Sequence of chain 1.B:
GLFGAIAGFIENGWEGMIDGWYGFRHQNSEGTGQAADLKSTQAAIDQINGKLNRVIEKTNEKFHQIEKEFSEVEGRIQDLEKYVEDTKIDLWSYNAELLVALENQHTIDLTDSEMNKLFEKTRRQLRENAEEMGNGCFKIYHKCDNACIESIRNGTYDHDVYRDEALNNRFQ

Binding-site contacts:
Ligand atom CAF contacts residue GLU97 of chain 1.F at 3.8 Å.
Ligand atom CAK contacts residue ARG54 of chain 1.B at 4.3 Å.
Ligand atom CAB contacts residue LEU99 of chain 1.B at 4.2 Å (hydrophobic).
Ligand atom OAD contacts residue ARG54 of chain 1.B at 4.5 Å.
Ligand atom CAJ contacts residue GLU97 of chain 1.F at 3.8 Å.
Ligand atom CAG contacts residue GLU97 of chain 1.F at 3.7 Å.
Ligand atom OAE contacts residue TYR94 of chain 1.F at 2.9 Å.
Ligand atom CAB contacts residue VAL55 of chain 1.B at 3.9 Å (hydrophobic).
Ligand atom CAC contacts residue ALA101 of chain 1.F at 4.3 Å (hydrophobic).
Ligand atom CAA contacts residue ARG54 of chain 1.B at 3.3 Å.
Ligand atom CAI contacts residue GLU97 of chain 1.F at 3.9 Å.
Ligand atom CAH contacts residue ARG54 of chain 1.B at 3.6 Å.
Ligand atom OAE contacts residue GLU97 of chain 1.F at 4.4 Å.
Ligand atom CAL contacts residue ARG54 of chain 1.B at 4.4 Å.
Ligand atom CAC contacts residue LEU98 of chain 1.F at 3.7 Å (hydrophobic).
Ligand atom CAH contacts residue GLU97 of chain 1.F at 3.9 Å.
Ligand atom CAI contacts residue ARG54 of chain 1.B at 4.5 Å.
Ligand atom CAK contacts residue GLU97 of chain 1.F at 3.9 Å.
Ligand atom CAC contacts residue GLU97 of chain 1.F at 4.3 Å.
Ligand atom CAB contacts residue ARG54 of chain 1.B at 4.3 Å.
Ligand atom OAE contacts residue LEU98 of chain 1.F at 4.0 Å.
Ligand atom CAJ contacts residue TYR94 of chain 1.F at 3.7 Å (hydrophobic).
Ligand atom OAD contacts residue GLU57 of chain 1.B at 4.3 Å.
Ligand atom CAG contacts residue TYR94 of chain 1.F at 3.5 Å (hydrophobic).

The protein below binds the small molecule below.
Small molecule (SMILES): CC(C)(C)c1cc(O)ccc1O

Sequence of chain 1.F:
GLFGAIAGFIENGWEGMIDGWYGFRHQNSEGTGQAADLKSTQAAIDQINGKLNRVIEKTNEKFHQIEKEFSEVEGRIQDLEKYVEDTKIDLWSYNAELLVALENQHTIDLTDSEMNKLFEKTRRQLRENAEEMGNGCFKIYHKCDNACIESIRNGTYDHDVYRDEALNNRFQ